The protein below binds the small molecule below.
Small molecule (SMILES): Oc1ccc(Br)c(O)c1O

Sequence of chain 1.A:
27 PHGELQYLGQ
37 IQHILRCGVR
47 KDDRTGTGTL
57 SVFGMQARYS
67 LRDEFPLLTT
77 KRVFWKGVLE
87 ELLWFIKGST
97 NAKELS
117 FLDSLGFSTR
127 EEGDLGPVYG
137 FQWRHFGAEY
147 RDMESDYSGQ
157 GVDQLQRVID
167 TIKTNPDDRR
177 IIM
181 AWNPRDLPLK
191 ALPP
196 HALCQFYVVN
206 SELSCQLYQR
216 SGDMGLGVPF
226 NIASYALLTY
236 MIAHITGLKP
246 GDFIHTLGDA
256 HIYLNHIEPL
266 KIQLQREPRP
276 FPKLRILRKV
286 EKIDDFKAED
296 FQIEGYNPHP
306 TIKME

Binding-site contacts:
Ligand atom C4 contacts residue TRP182 of chain 1.A at 4.2 Å (hydrophobic).
Ligand atom C2 contacts residue PHE142 of chain 1.A at 3.9 Å (hydrophobic).
Ligand atom BR contacts residue TRP182 of chain 1.A at 3.3 Å.
Ligand atom BR contacts residue PRO193 of chain 1.A at 3.4 Å.
Ligand atom C3 contacts residue PRO193 of chain 1.A at 4.4 Å (hydrophobic).
Ligand atom O2 contacts residue LEU192 of chain 1.A at 2.7 Å.
Ligand atom O2 contacts residue LEU189 of chain 1.A at 3.4 Å (h-bond).
Ligand atom C2 contacts residue LEU192 of chain 1.A at 3.1 Å (hydrophobic).
Ligand atom O1 contacts residue LEU192 of chain 1.A at 3.7 Å.
Ligand atom C3 contacts residue PHE142 of chain 1.A at 4.0 Å (hydrophobic).
Ligand atom C1 contacts residue PHE142 of chain 1.A at 4.3 Å (hydrophobic).
Ligand atom O3 contacts residue TRP182 of chain 1.A at 4.2 Å.
Ligand atom O3 contacts residue PRO193 of chain 1.A at 3.2 Å.
Ligand atom C3 contacts residue LEU192 of chain 1.A at 3.8 Å (hydrophobic).
Ligand atom O3 contacts residue PHE142 of chain 1.A at 4.4 Å.
Ligand atom C1 contacts residue LEU192 of chain 1.A at 3.5 Å (hydrophobic).
Ligand atom O3 contacts residue LEU192 of chain 1.A at 3.6 Å.
Ligand atom O2 contacts residue PHE142 of chain 1.A at 4.2 Å.
Ligand atom C4 contacts residue PHE142 of chain 1.A at 4.4 Å (hydrophobic).